Sequence of chain 1.C:
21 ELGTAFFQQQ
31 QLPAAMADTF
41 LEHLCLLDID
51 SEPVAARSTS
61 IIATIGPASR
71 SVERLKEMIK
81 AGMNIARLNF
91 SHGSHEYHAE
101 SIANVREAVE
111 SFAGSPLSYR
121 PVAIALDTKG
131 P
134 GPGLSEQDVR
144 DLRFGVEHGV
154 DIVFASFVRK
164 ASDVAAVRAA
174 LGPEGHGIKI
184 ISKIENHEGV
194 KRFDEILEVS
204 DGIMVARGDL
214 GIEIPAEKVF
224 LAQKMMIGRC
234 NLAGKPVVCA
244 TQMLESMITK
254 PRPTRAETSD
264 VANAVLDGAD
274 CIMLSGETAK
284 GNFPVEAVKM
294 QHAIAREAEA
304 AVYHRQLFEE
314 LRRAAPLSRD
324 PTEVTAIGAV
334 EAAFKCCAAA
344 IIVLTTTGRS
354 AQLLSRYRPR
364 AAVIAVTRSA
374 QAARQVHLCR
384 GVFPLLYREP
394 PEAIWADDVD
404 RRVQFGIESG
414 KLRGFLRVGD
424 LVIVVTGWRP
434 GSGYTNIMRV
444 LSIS

The protein below binds the small molecule below.
Small molecule (SMILES): O=P(O)(O)OC[C@H]1O[C@](O)(COP(=O)(O)O)[C@@H](O)[C@@H]1O

Binding-site contacts:
Ligand atom O1 contacts residue GLY434 of chain 1.C at 3.7 Å.
Ligand atom O6P contacts residue SER435 of chain 1.C at 3.2 Å (h-bond).
Ligand atom O4 contacts residue TYR437 of chain 1.C at 2.8 Å (h-bond).
Ligand atom O6 contacts residue THR349 of chain 1.C at 3.2 Å (h-bond).
Ligand atom O5 contacts residue LEU347 of chain 1.C at 3.5 Å (h-bond).
Ligand atom O6 contacts residue THR348 of chain 1.C at 3.6 Å.
Ligand atom O5P contacts residue THR350 of chain 1.C at 2.7 Å (h-bond).
Ligand atom C4 contacts residue GLY434 of chain 1.C at 3.3 Å.
Ligand atom O3 contacts residue GLY430 of chain 1.C at 3.3 Å.
Ligand atom O4 contacts residue GLY434 of chain 1.C at 2.6 Å (h-bond).
Ligand atom O2 contacts residue LEU347 of chain 1.C at 3.6 Å.
Ligand atom C3 contacts residue ARG432 of chain 1.C at 3.4 Å.
Ligand atom O2P contacts residue THR349 of chain 1.C at 3.7 Å.
Ligand atom P2 contacts residue THR349 of chain 1.C at 3.7 Å.
Ligand atom O4 contacts residue THR438 of chain 1.C at 3.4 Å (h-bond).
Ligand atom O3P contacts residue PRO433 of chain 1.C at 3.6 Å.
Ligand atom O2P contacts residue ARG405 of chain 1.C at 2.8 Å (salt-bridge).
Ligand atom C6 contacts residue SER353 of chain 1.C at 3.7 Å.
Ligand atom O4P contacts residue ARG352 of chain 1.C at 3.8 Å.
Ligand atom C6 contacts residue LEU347 of chain 1.C at 3.7 Å (hydrophobic).
Ligand atom O5P contacts residue THR348 of chain 1.C at 3.5 Å (h-bond).
Ligand atom O3 contacts residue ARG432 of chain 1.C at 2.7 Å (salt-bridge).
Ligand atom O2 contacts residue GLY430 of chain 1.C at 3.5 Å (h-bond).
Ligand atom O4 contacts residue GLY436 of chain 1.C at 3.7 Å.
Ligand atom O1P contacts residue TRP398 of chain 1.C at 2.8 Å (h-bond).
Ligand atom O3P contacts residue GLY434 of chain 1.C at 2.9 Å (h-bond).
Ligand atom O5P contacts residue SER435 of chain 1.C at 2.8 Å (h-bond).
Ligand atom O4P contacts residue THR348 of chain 1.C at 2.5 Å (h-bond).
Ligand atom P1 contacts residue ARG405 of chain 1.C at 3.8 Å.
Ligand atom P2 contacts residue SER353 of chain 1.C at 3.6 Å.
Ligand atom C6 contacts residue THR438 of chain 1.C at 3.4 Å.
Ligand atom O3 contacts residue TRP398 of chain 1.C at 3.7 Å.
Ligand atom C5 contacts residue GLY434 of chain 1.C at 3.5 Å.
Ligand atom O1P contacts residue ARG405 of chain 1.C at 2.8 Å (salt-bridge).
Ligand atom P2 contacts residue THR348 of chain 1.C at 3.5 Å.
Ligand atom O6P contacts residue GLY436 of chain 1.C at 2.8 Å (h-bond).
Ligand atom O5P contacts residue THR349 of chain 1.C at 3.3 Å (h-bond).
Ligand atom P2 contacts residue SER435 of chain 1.C at 3.5 Å.
Ligand atom O4P contacts residue SER353 of chain 1.C at 2.7 Å (h-bond).
Ligand atom C3 contacts residue GLY434 of chain 1.C at 3.4 Å.